A protein and the small-molecule ligand that binds it are described below.
Small molecule (SMILES): CC(=O)N[C@@H]1[C@@H](O)[C@H](O)[C@@H](CO)O[C@H]1O

Binding-site contacts:
Ligand atom O6 contacts residue TYR88 of chain 1.A at 2.8 Å (h-bond).
Ligand atom O5 contacts residue ASN57 of chain 1.A at 2.3 Å (h-bond).
Ligand atom C1 contacts residue ASN57 of chain 1.A at 1.4 Å.
Ligand atom C7 contacts residue ASN57 of chain 1.A at 3.4 Å.
Ligand atom C5 contacts residue ASN57 of chain 1.A at 3.6 Å.
Ligand atom N2 contacts residue ASN57 of chain 1.A at 2.9 Å (h-bond).
Ligand atom C5 contacts residue TYR88 of chain 1.A at 4.1 Å (hydrophobic).
Ligand atom C6 contacts residue TYR88 of chain 1.A at 3.5 Å (hydrophobic).
Ligand atom C2 contacts residue ASN57 of chain 1.A at 2.5 Å.
Ligand atom O7 contacts residue ASN57 of chain 1.A at 3.5 Å (h-bond).
Ligand atom O5 contacts residue TYR88 of chain 1.A at 3.4 Å (h-bond).
Ligand atom C3 contacts residue ASN57 of chain 1.A at 3.8 Å.
Ligand atom C4 contacts residue ASN57 of chain 1.A at 4.2 Å.
Ligand atom C8 contacts residue GLU56 of chain 1.A at 3.6 Å.

Sequence of chain 1.A:
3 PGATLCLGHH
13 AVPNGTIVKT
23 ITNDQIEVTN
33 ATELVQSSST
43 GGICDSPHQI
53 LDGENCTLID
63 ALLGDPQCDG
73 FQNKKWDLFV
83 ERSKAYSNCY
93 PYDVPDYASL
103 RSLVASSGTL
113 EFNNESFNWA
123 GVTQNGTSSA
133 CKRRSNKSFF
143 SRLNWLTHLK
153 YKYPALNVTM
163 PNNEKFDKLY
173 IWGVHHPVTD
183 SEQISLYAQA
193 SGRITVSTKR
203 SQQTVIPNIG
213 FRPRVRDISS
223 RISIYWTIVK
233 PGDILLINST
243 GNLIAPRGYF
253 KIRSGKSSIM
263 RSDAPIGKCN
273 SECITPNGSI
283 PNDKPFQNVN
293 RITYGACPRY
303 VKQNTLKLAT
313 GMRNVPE